The small molecule below binds the protein below.
Small molecule (SMILES): CNC(=O)[C@@H](C)Nc1cc(=O)[nH]c2ccc(Nc3ccnc(Cl)c3C#N)cc12

Binding-site contacts:
Ligand atom C2 contacts residue VHN1 of chain 1.C at 0.0 Å.
Ligand atom C4 contacts residue VHN1 of chain 1.C at 0.0 Å.
Ligand atom C11 contacts residue ALA51 of chain 1.A at 3.4 Å (hydrophobic).
Ligand atom C10 contacts residue VHN1 of chain 1.C at 0.3 Å.
Ligand atom N3 contacts residue GLN112 of chain 1.A at 3.2 Å (h-bond).
Ligand atom C8 contacts residue VHN1 of chain 1.C at 0.2 Å.
Ligand atom C17 contacts residue ASP16 of chain 2.A at 3.2 Å.
Ligand atom C13 contacts residue VHN1 of chain 1.C at 2.3 Å.
Ligand atom C3 contacts residue VHN1 of chain 1.C at 0.0 Å.
Ligand atom O1 contacts residue HIS115 of chain 1.A at 3.4 Å (h-bond).
Ligand atom C11 contacts residue VHN1 of chain 1.C at 0.3 Å.
Ligand atom CL contacts residue VHN1 of chain 1.C at 0.0 Å.
Ligand atom C5 contacts residue VHN1 of chain 1.C at 0.0 Å.
Ligand atom O contacts residue GLU114 of chain 1.A at 2.5 Å (salt-bridge).
Ligand atom C6 contacts residue VHN1 of chain 1.C at 0.1 Å.
Ligand atom O contacts residue VHN1 of chain 1.C at 1.9 Å (h-bond).
Ligand atom C9 contacts residue VHN1 of chain 1.C at 0.1 Å.
Ligand atom N1 contacts residue ALA51 of chain 1.A at 3.4 Å (h-bond).
Ligand atom N contacts residue VHN1 of chain 1.C at 0.0 Å (h-bond).
Ligand atom N3 contacts residue VHN1 of chain 1.C at 0.1 Å (h-bond).
Ligand atom C contacts residue VHN1 of chain 1.C at 0.0 Å.
Ligand atom N2 contacts residue MET50 of chain 1.A at 2.9 Å (h-bond).
Ligand atom O contacts residue MET113 of chain 1.A at 3.3 Å.
Ligand atom N2 contacts residue VHN1 of chain 1.C at 0.1 Å (h-bond).
Ligand atom CL contacts residue ARG23 of chain 2.A at 3.4 Å.
Ligand atom C14 contacts residue VHN1 of chain 1.C at 1.3 Å.
Ligand atom C8 contacts residue GLY54 of chain 1.A at 3.3 Å.
Ligand atom N1 contacts residue VHN1 of chain 1.C at 0.0 Å (h-bond).
Ligand atom C5 contacts residue MET50 of chain 1.A at 3.3 Å (hydrophobic).
Ligand atom C11 contacts residue ASN20 of chain 2.A at 3.4 Å.
Ligand atom C18 contacts residue ALA51 of chain 1.A at 3.1 Å (hydrophobic).
Ligand atom C1 contacts residue VHN1 of chain 1.C at 0.0 Å.
Ligand atom N4 contacts residue ALA51 of chain 1.A at 3.1 Å (h-bond).
Ligand atom C5 contacts residue TYR57 of chain 1.A at 3.4 Å (hydrophobic).
Ligand atom N4 contacts residue VHN1 of chain 1.C at 2.4 Å.
Ligand atom C7 contacts residue VHN1 of chain 1.C at 0.3 Å.
Ligand atom O1 contacts residue ASP16 of chain 2.A at 2.9 Å (salt-bridge).
Ligand atom C17 contacts residue HIS115 of chain 1.A at 3.4 Å.
Ligand atom C12 contacts residue VHN1 of chain 1.C at 1.5 Å.
Ligand atom N1 contacts residue MET50 of chain 1.A at 3.1 Å (h-bond).

Sequence of chain 1.A:
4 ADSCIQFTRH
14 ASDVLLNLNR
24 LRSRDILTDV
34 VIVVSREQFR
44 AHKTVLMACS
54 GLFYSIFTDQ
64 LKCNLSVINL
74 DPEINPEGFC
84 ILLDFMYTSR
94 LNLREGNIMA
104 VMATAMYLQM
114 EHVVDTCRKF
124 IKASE

Sequence of chain 2.A:
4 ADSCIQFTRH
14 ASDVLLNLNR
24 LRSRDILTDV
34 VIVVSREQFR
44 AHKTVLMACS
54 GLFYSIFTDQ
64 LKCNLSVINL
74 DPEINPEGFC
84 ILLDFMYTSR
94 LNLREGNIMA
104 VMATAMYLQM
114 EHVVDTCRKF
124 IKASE